Sequence of chain 1.E:
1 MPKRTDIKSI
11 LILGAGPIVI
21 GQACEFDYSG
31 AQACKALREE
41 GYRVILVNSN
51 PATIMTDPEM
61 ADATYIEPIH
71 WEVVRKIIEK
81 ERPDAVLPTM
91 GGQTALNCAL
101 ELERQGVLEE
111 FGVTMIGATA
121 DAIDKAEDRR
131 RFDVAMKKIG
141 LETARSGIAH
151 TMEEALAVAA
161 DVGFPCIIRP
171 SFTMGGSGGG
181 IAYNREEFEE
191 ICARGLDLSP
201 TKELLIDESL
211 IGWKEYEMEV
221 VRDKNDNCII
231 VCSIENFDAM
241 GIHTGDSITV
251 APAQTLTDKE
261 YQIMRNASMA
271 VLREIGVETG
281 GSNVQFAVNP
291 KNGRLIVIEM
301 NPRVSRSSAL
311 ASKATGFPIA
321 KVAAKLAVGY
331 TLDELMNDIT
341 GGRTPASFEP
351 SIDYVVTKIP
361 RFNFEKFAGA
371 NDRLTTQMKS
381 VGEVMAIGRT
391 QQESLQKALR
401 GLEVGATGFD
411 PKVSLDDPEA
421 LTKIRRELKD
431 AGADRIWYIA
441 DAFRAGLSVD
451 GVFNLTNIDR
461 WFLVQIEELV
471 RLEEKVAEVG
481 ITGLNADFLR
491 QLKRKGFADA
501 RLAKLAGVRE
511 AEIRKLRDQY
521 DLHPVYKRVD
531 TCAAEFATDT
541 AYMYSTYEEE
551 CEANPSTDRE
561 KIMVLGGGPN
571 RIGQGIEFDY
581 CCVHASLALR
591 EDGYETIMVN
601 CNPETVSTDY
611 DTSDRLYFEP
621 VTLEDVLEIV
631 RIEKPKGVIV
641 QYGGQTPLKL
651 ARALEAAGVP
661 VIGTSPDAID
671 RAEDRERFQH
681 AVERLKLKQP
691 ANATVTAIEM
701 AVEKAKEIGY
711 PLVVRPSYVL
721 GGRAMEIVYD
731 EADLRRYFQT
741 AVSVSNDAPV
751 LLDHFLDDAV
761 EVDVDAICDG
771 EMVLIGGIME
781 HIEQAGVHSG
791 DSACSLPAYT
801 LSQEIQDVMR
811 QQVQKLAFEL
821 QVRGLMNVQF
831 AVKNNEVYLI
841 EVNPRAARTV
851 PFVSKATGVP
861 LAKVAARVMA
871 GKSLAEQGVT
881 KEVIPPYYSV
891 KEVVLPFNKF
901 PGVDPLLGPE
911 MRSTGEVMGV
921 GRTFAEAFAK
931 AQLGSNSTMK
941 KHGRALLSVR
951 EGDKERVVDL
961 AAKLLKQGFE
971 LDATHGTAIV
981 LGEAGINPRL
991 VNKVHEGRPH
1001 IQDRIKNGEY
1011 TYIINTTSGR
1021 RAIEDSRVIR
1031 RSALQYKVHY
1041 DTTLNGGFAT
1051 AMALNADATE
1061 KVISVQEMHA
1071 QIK

This protein binds this small molecule.
Small molecule (SMILES): NCCC[C@H](N)C(=O)O

Binding-site contacts:
Ligand atom O contacts residue LEU907 of chain 1.E at 4.2 Å.
Ligand atom N contacts residue TYR1040 of chain 1.E at 2.7 Å (h-bond).
Ligand atom N contacts residue HIS1039 of chain 1.E at 4.1 Å.
Ligand atom NE contacts residue ALA793 of chain 1.E at 3.9 Å.
Ligand atom CG contacts residue GLU892 of chain 1.E at 3.8 Å.
Ligand atom CA contacts residue TYR1040 of chain 1.E at 3.7 Å (hydrophobic).
Ligand atom O contacts residue THR1042 of chain 1.E at 2.7 Å (h-bond).
Ligand atom NE contacts residue VAL893 of chain 1.E at 3.9 Å.
Ligand atom OXT contacts residue THR1042 of chain 1.E at 2.7 Å (h-bond).
Ligand atom C contacts residue LEU907 of chain 1.E at 4.2 Å (hydrophobic).
Ligand atom CD contacts residue LEU907 of chain 1.E at 3.7 Å (hydrophobic).
Ligand atom OXT contacts residue TYR1040 of chain 1.E at 4.1 Å.
Ligand atom NE contacts residue SER792 of chain 1.E at 4.1 Å.
Ligand atom CB contacts residue LEU907 of chain 1.E at 4.5 Å (hydrophobic).
Ligand atom NE contacts residue ASP791 of chain 1.E at 2.9 Å (salt-bridge).
Ligand atom OXT contacts residue LEU907 of chain 1.E at 3.8 Å.
Ligand atom CB contacts residue GLU783 of chain 1.E at 3.9 Å.
Ligand atom O contacts residue THR1043 of chain 1.E at 4.2 Å.
Ligand atom NE contacts residue GLU783 of chain 1.E at 3.0 Å (salt-bridge).
Ligand atom C contacts residue ASP1041 of chain 1.E at 3.8 Å.
Ligand atom O contacts residue GLU783 of chain 1.E at 4.5 Å.
Ligand atom CD contacts residue GLU783 of chain 1.E at 3.6 Å.
Ligand atom C contacts residue THR1042 of chain 1.E at 3.3 Å.
Ligand atom NE contacts residue GLU892 of chain 1.E at 2.8 Å (salt-bridge).
Ligand atom O contacts residue ASP1041 of chain 1.E at 3.3 Å.
Ligand atom CA contacts residue ASP1041 of chain 1.E at 4.2 Å.
Ligand atom N contacts residue ASP1041 of chain 1.E at 3.6 Å (salt-bridge).
Ligand atom CD contacts residue ASP791 of chain 1.E at 3.4 Å.
Ligand atom CD contacts residue GLU892 of chain 1.E at 3.7 Å.
Ligand atom CB contacts residue ASP1041 of chain 1.E at 4.3 Å.
Ligand atom C contacts residue TYR1040 of chain 1.E at 3.6 Å (hydrophobic).
Ligand atom CD contacts residue VAL893 of chain 1.E at 4.0 Å (hydrophobic).
Ligand atom CG contacts residue LEU895 of chain 1.E at 4.2 Å (hydrophobic).
Ligand atom O contacts residue TYR1040 of chain 1.E at 4.0 Å.
Ligand atom OXT contacts residue ASP1041 of chain 1.E at 4.3 Å.
Ligand atom CG contacts residue GLU783 of chain 1.E at 4.2 Å.
Ligand atom CD contacts residue LEU895 of chain 1.E at 4.1 Å (hydrophobic).